The protein below binds the small molecule below.
Small molecule (SMILES): CC[C@H](C)[C@H](NC(=O)CNC(=O)[C@H](CCC(=O)O)NC(=O)[C@@H](N)Cc1ccccc1)C(=O)N1C=CC[C@H]1C(=O)NCC(=O)NCC(=O)N[C@H](C=O)Cc1ccc(OS(=O)(=O)O)cc1

Binding-site contacts:
Ligand atom CD1 contacts residue ARG68 of chain 1.B at 3.6 Å.
Ligand atom CD contacts residue ARG70 of chain 1.B at 3.3 Å.
Ligand atom CE1 contacts residue THR69 of chain 1.B at 3.6 Å.
Ligand atom O contacts residue TYR71 of chain 1.B at 3.7 Å.
Ligand atom C contacts residue THR69 of chain 1.B at 3.8 Å.
Ligand atom N contacts residue ARG70 of chain 1.B at 3.7 Å.
Ligand atom CD1 contacts residue PHE19 of chain 1.B at 3.4 Å (hydrophobic).
Ligand atom O1 contacts residue TYR71 of chain 1.B at 2.9 Å (h-bond).
Ligand atom CE1 contacts residue PHE19 of chain 1.B at 3.5 Å (hydrophobic).
Ligand atom OH contacts residue TYR71 of chain 1.B at 3.9 Å.
Ligand atom CG contacts residue PHE19 of chain 1.B at 3.7 Å (hydrophobic).
Ligand atom CD1 contacts residue THR69 of chain 1.B at 3.5 Å.
Ligand atom CZ contacts residue ARG68 of chain 1.B at 3.6 Å.
Ligand atom O contacts residue THR69 of chain 1.B at 3.7 Å.
Ligand atom CG2 contacts residue ARG62 of chain 1.B at 3.6 Å.
Ligand atom O2 contacts residue LYS77 of chain 1.B at 3.6 Å.
Ligand atom O1 contacts residue ILE78 of chain 1.B at 3.4 Å.
Ligand atom CA contacts residue THR69 of chain 1.B at 3.9 Å.
Ligand atom O3 contacts residue GLU76 of chain 1.B at 3.9 Å.
Ligand atom CG contacts residue ARG70 of chain 1.B at 3.7 Å.
Ligand atom CG contacts residue ILE78 of chain 1.B at 3.8 Å (hydrophobic).
Ligand atom N contacts residue THR69 of chain 1.B at 2.8 Å (h-bond).
Ligand atom OE1 contacts residue TYR71 of chain 1.B at 3.2 Å (h-bond).
Ligand atom CB contacts residue THR69 of chain 1.B at 3.4 Å.
Ligand atom O3 contacts residue LYS77 of chain 1.B at 3.5 Å.
Ligand atom CE2 contacts residue TYR71 of chain 1.B at 3.7 Å (hydrophobic).
Ligand atom O3 contacts residue TYR71 of chain 1.B at 3.5 Å (h-bond).
Ligand atom CD contacts residue TYR71 of chain 1.B at 3.3 Å (hydrophobic).
Ligand atom CG2 contacts residue ILE78 of chain 1.B at 3.9 Å (hydrophobic).
Ligand atom OE1 contacts residue ARG70 of chain 1.B at 2.3 Å (salt-bridge).
Ligand atom S contacts residue TYR71 of chain 1.B at 3.7 Å.
Ligand atom CG contacts residue TYR71 of chain 1.B at 3.3 Å (hydrophobic).
Ligand atom O1 contacts residue GLU76 of chain 1.B at 3.8 Å.
Ligand atom CD1 contacts residue ARG62 of chain 1.B at 3.9 Å.
Ligand atom CD contacts residue TYR71 of chain 1.B at 3.6 Å (hydrophobic).
Ligand atom CB contacts residue ARG70 of chain 1.B at 2.9 Å.
Ligand atom CE1 contacts residue ARG68 of chain 1.B at 2.8 Å.
Ligand atom CA contacts residue THR69 of chain 1.B at 3.5 Å.
Ligand atom O2 contacts residue ILE78 of chain 1.B at 3.3 Å (h-bond).
Ligand atom CG2 contacts residue TYR71 of chain 1.B at 3.8 Å (hydrophobic).

Sequence of chain 1.B:
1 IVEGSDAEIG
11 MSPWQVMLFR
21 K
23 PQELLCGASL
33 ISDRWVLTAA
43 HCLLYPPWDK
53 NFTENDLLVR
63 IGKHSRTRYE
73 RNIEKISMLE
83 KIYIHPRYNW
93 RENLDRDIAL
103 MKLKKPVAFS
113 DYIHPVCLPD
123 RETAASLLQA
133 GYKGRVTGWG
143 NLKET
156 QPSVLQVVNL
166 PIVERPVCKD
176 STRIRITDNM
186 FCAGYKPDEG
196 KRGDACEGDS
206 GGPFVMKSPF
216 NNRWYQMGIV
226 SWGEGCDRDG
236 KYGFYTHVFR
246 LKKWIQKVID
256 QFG